Binding-site contacts:
Ligand atom N2 contacts residue ASN154 of chain 10.C at 2.9 Å (h-bond).
Ligand atom O5 contacts residue MET151 of chain 10.C at 3.9 Å.
Ligand atom C2 contacts residue MET151 of chain 10.C at 4.3 Å (hydrophobic).
Ligand atom C8 contacts residue ASN157 of chain 10.C at 3.3 Å.
Ligand atom C1 contacts residue THR156 of chain 10.C at 4.3 Å.
Ligand atom C8 contacts residue THR156 of chain 10.C at 4.2 Å.
Ligand atom C5 contacts residue MET151 of chain 10.C at 3.8 Å (hydrophobic).
Ligand atom C1 contacts residue GLY150 of chain 10.C at 4.0 Å.
Ligand atom C3 contacts residue MET151 of chain 10.C at 4.1 Å (hydrophobic).
Ligand atom C2 contacts residue ASN154 of chain 10.C at 2.4 Å.
Ligand atom C1 contacts residue MET151 of chain 10.C at 4.2 Å (hydrophobic).
Ligand atom C4 contacts residue ASN154 of chain 10.C at 4.2 Å.
Ligand atom O5 contacts residue THR156 of chain 10.C at 3.8 Å.
Ligand atom O7 contacts residue GLY150 of chain 10.C at 2.9 Å (h-bond).
Ligand atom O5 contacts residue ASN157 of chain 10.C at 4.2 Å.
Ligand atom C2 contacts residue GLY150 of chain 10.C at 3.8 Å.
Ligand atom C6 contacts residue THR156 of chain 10.C at 3.9 Å.
Ligand atom O5 contacts residue ASN154 of chain 10.C at 2.3 Å (h-bond).
Ligand atom C8 contacts residue GLY150 of chain 10.C at 3.7 Å.
Ligand atom C1 contacts residue ASN154 of chain 10.C at 1.4 Å.
Ligand atom C6 contacts residue THR156 of chain 10.C at 3.8 Å.
Ligand atom C5 contacts residue ASN154 of chain 10.C at 3.6 Å.
Ligand atom O5 contacts residue THR156 of chain 10.C at 4.1 Å.
Ligand atom C6 contacts residue ASN157 of chain 10.C at 3.7 Å.
Ligand atom C4 contacts residue MET151 of chain 10.C at 3.9 Å (hydrophobic).
Ligand atom C7 contacts residue ASN154 of chain 10.C at 3.7 Å.
Ligand atom O7 contacts residue HIS148 of chain 10.C at 3.6 Å.
Ligand atom N2 contacts residue GLY150 of chain 10.C at 3.5 Å (h-bond).
Ligand atom C5 contacts residue THR156 of chain 10.C at 4.1 Å.
Ligand atom C6 contacts residue ASP161 of chain 10.C at 3.7 Å.
Ligand atom C5 contacts residue THR156 of chain 10.C at 3.8 Å.
Ligand atom C7 contacts residue GLY150 of chain 10.C at 3.1 Å.
Ligand atom C3 contacts residue ASN154 of chain 10.C at 3.8 Å.
Ligand atom O7 contacts residue ASN154 of chain 10.C at 4.0 Å.
Ligand atom O6 contacts residue MET151 of chain 10.C at 4.4 Å.

Sequence of chain 10.C:
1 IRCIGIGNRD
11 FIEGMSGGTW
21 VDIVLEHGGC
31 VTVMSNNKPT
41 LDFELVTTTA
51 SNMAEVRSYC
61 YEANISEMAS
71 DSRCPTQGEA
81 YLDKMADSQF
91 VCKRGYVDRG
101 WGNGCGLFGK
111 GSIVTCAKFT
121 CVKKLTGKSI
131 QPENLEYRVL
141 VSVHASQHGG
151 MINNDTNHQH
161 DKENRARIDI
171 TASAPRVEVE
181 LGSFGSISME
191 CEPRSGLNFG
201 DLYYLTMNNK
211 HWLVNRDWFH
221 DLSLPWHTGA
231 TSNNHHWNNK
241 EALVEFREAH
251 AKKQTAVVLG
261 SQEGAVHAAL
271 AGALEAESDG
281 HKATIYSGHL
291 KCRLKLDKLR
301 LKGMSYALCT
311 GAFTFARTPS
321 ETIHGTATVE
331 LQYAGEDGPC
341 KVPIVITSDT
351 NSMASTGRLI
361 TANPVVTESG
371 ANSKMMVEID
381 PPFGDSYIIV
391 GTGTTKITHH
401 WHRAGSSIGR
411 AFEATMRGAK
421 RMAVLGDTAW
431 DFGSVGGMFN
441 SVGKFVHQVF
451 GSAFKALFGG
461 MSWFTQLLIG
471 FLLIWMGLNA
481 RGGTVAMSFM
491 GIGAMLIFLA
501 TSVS

The protein below binds the small molecule below.
Small molecule (SMILES): CC(=O)N[C@H]1[C@H](O[C@H]2[C@H](O)[C@@H](NC(C)=O)CO[C@@H]2CO[C@@H]2O[C@@H](C)[C@@H](O)[C@@H](O)[C@@H]2O)O[C@H](CO)[C@@H](O)[C@@H]1O